Binding-site contacts:
Ligand atom O5 contacts residue ASN467 of chain 1.D at 2.1 Å (h-bond).
Ligand atom O6 contacts residue ASN467 of chain 1.D at 4.2 Å.
Ligand atom N2 contacts residue ASN467 of chain 1.D at 3.6 Å (h-bond).
Ligand atom C4 contacts residue ASN467 of chain 1.D at 4.2 Å.
Ligand atom C5 contacts residue ASN467 of chain 1.D at 3.0 Å.
Ligand atom C1 contacts residue ASN467 of chain 1.D at 1.5 Å.
Ligand atom C6 contacts residue ASN467 of chain 1.D at 3.8 Å.
Ligand atom C3 contacts residue ASN467 of chain 1.D at 4.1 Å.
Ligand atom C2 contacts residue ASN467 of chain 1.D at 3.0 Å.

A small-molecule ligand and the protein it binds are described below.
Small molecule (SMILES): CC(=O)N[C@@H]1[C@@H](O)[C@H](O)[C@@H](CO)O[C@H]1O

Sequence of chain 1.D:
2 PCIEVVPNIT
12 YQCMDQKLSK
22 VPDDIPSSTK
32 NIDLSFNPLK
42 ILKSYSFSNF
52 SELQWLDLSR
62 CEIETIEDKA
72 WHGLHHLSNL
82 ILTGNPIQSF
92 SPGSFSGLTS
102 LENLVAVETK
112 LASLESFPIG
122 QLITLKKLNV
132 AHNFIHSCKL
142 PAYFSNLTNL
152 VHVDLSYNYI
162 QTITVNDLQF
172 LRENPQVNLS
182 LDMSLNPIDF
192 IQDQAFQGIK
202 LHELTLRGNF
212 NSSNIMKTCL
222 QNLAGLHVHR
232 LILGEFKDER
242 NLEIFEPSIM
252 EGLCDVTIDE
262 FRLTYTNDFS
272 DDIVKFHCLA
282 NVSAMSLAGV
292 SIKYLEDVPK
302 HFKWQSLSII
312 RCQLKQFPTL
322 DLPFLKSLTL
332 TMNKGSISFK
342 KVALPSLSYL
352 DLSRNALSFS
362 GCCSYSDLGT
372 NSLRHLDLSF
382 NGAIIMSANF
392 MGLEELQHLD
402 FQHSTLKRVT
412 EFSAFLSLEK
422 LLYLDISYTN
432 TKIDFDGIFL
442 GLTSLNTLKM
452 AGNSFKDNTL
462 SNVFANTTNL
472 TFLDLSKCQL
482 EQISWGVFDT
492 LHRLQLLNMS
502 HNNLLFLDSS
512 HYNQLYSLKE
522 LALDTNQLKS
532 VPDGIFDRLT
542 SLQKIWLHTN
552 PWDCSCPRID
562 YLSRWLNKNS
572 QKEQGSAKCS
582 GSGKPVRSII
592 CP